Binding-site contacts:
Ligand atom C2 contacts residue ASN122 of chain 1.A at 2.5 Å.
Ligand atom C1 contacts residue ASN122 of chain 1.A at 1.4 Å.
Ligand atom C3 contacts residue ASN122 of chain 1.A at 3.8 Å.
Ligand atom C8 contacts residue LYS133 of chain 1.A at 3.3 Å.
Ligand atom C7 contacts residue ASN122 of chain 1.A at 3.5 Å.
Ligand atom O5 contacts residue ASN122 of chain 1.A at 2.4 Å (h-bond).
Ligand atom C4 contacts residue ASN122 of chain 1.A at 4.2 Å.
Ligand atom C5 contacts residue ASN122 of chain 1.A at 3.6 Å.
Ligand atom O7 contacts residue ASN122 of chain 1.A at 3.8 Å.
Ligand atom O7 contacts residue LYS133 of chain 1.A at 3.1 Å (salt-bridge).
Ligand atom C8 contacts residue SER120 of chain 1.A at 3.7 Å.
Ligand atom N2 contacts residue ASN122 of chain 1.A at 2.9 Å (h-bond).
Ligand atom C7 contacts residue LYS133 of chain 1.A at 3.6 Å.
Ligand atom C8 contacts residue GLN100 of chain 1.A at 3.5 Å.
Ligand atom C8 contacts residue PHE121 of chain 1.A at 4.2 Å (hydrophobic).

Sequence of chain 1.A:
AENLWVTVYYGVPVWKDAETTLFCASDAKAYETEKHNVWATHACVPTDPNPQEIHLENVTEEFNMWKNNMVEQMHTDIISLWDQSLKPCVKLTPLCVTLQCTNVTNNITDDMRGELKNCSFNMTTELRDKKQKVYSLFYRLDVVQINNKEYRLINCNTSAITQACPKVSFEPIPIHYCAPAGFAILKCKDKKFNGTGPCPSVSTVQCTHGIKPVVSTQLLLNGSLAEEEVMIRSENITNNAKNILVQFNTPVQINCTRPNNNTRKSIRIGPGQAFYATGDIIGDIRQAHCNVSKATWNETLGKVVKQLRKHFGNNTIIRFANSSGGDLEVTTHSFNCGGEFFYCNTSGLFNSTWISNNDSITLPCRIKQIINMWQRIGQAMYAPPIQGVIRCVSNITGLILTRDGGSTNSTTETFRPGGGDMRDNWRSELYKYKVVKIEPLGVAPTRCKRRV

A protein and the small-molecule ligand that binds it are described below.
Small molecule (SMILES): CC(=O)N[C@H]1[C@H](O[C@H]2[C@H](O)[C@@H](NC(C)=O)CO[C@@H]2CO)O[C@H](CO)[C@@H](O)[C@@H]1O